Binding-site contacts:
Ligand atom PA contacts residue TYR159 of chain 1.B at 3.5 Å.
Ligand atom C3' contacts residue PHE58 of chain 1.B at 3.5 Å (hydrophobic).
Ligand atom O1A contacts residue TYR159 of chain 1.B at 2.4 Å (h-bond).
Ligand atom PB contacts residue LYS224 of chain 1.B at 3.3 Å.
Ligand atom C4 contacts residue TRP154 of chain 1.B at 3.1 Å (hydrophobic).
Ligand atom N9 contacts residue PHE58 of chain 1.B at 3.5 Å (h-bond).
Ligand atom O1C contacts residue LYS34 of chain 1.B at 2.3 Å (salt-bridge).
Ligand atom O1B contacts residue LYS224 of chain 1.B at 2.6 Å (salt-bridge).
Ligand atom C5 contacts residue TRP154 of chain 1.B at 3.2 Å (hydrophobic).
Ligand atom N3 contacts residue TRP154 of chain 1.B at 3.3 Å.
Ligand atom C2' contacts residue VAL60 of chain 1.B at 3.5 Å (hydrophobic).
Ligand atom N1 contacts residue TRP154 of chain 1.B at 3.5 Å.
Ligand atom N3 contacts residue SER59 of chain 1.B at 3.5 Å (h-bond).
Ligand atom C2' contacts residue PHE58 of chain 1.B at 3.4 Å (hydrophobic).
Ligand atom O3' contacts residue PGR1 of chain 1.J at 2.7 Å (h-bond).
Ligand atom N2 contacts residue PRO152 of chain 1.B at 3.2 Å (h-bond).
Ligand atom O1A contacts residue ARG195 of chain 1.B at 3.3 Å (salt-bridge).
Ligand atom O6 contacts residue TRP154 of chain 1.B at 2.8 Å (h-bond).
Ligand atom C8 contacts residue PHE58 of chain 1.B at 3.1 Å (hydrophobic).
Ligand atom O2A contacts residue TYR35 of chain 1.B at 3.5 Å (h-bond).
Ligand atom O1B contacts residue ARG195 of chain 1.B at 3.1 Å (salt-bridge).
Ligand atom O2' contacts residue PRO62 of chain 1.B at 3.5 Å.
Ligand atom N1 contacts residue PRO152 of chain 1.B at 2.9 Å (h-bond).
Ligand atom O4' contacts residue THR225 of chain 1.B at 3.5 Å.
Ligand atom N9 contacts residue TRP154 of chain 1.B at 3.1 Å.
Ligand atom O2' contacts residue VAL60 of chain 1.B at 2.9 Å (h-bond).
Ligand atom N2 contacts residue SER151 of chain 1.B at 3.2 Å (h-bond).
Ligand atom O3B contacts residue ARG195 of chain 1.B at 3.0 Å (salt-bridge).
Ligand atom C6 contacts residue SER59 of chain 1.B at 3.5 Å.
Ligand atom O4' contacts residue TRP154 of chain 1.B at 3.4 Å.
Ligand atom N7 contacts residue PHE58 of chain 1.B at 3.6 Å (h-bond).
Ligand atom O2B contacts residue LYS34 of chain 1.B at 3.1 Å (salt-bridge).
Ligand atom C2 contacts residue TRP154 of chain 1.B at 3.4 Å (hydrophobic).
Ligand atom C8 contacts residue TRP154 of chain 1.B at 3.4 Å (hydrophobic).
Ligand atom C1' contacts residue TRP154 of chain 1.B at 3.5 Å (hydrophobic).
Ligand atom C2 contacts residue PRO152 of chain 1.B at 3.5 Å (hydrophobic).
Ligand atom C6 contacts residue TRP154 of chain 1.B at 3.4 Å (hydrophobic).
Ligand atom O2B contacts residue LYS224 of chain 1.B at 3.3 Å (salt-bridge).
Ligand atom O2B contacts residue PGR1 of chain 1.J at 2.7 Å (h-bond).
Ligand atom N7 contacts residue TRP154 of chain 1.B at 3.4 Å.

Sequence of chain 1.B:
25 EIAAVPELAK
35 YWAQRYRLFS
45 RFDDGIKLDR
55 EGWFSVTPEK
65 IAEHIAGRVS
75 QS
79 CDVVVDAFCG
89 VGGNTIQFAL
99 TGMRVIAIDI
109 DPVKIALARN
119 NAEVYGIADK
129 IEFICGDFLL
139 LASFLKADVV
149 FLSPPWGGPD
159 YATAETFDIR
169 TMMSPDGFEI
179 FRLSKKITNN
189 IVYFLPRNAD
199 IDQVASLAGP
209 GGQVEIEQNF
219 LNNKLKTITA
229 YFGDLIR

The protein below binds the small molecule below.
Small molecule (SMILES): C[n+]1cn([C@@H]2O[C@H](CO[P](=O)(O)O[P](=O)(O)OP(=O)(O)O)[C@@H](O)[C@H]2O)c2nc(N)[nH]c(=O)c21